Sequence of chain 2.A:
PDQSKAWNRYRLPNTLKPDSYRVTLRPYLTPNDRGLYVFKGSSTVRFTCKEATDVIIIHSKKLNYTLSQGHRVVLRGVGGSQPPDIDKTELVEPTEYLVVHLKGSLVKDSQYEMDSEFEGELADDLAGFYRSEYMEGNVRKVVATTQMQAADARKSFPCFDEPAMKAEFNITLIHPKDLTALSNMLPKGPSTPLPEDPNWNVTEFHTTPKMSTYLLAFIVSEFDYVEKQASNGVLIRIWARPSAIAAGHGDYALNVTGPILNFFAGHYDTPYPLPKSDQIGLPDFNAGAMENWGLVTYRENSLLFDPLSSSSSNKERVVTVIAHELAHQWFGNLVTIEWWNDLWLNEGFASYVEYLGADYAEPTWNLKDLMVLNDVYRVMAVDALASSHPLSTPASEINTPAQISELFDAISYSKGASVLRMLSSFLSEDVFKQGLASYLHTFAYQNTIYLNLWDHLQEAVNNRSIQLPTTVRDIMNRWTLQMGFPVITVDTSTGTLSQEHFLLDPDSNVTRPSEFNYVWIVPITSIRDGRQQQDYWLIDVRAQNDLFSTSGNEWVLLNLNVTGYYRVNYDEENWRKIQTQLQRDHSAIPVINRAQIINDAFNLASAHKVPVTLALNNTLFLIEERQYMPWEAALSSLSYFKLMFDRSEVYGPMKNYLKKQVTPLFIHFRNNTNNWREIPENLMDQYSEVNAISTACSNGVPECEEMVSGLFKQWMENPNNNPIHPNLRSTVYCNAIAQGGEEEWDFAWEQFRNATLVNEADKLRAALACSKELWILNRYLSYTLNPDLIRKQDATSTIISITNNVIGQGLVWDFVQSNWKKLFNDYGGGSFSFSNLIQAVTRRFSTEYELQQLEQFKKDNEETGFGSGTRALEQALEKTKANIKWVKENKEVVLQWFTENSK

Binding-site contacts:
Ligand atom C1 contacts residue THR207 of chain 2.A at 4.1 Å.
Ligand atom C6 contacts residue THR207 of chain 2.A at 3.4 Å.
Ligand atom O6 contacts residue THR207 of chain 2.A at 4.0 Å.
Ligand atom C2 contacts residue ASN170 of chain 2.A at 2.4 Å.
Ligand atom C8 contacts residue TYR21 of chain 2.A at 3.7 Å (hydrophobic).
Ligand atom C5 contacts residue ASN170 of chain 2.A at 3.6 Å.
Ligand atom C8 contacts residue ARG46 of chain 2.A at 4.5 Å.
Ligand atom O6 contacts residue ARG46 of chain 2.A at 3.2 Å (salt-bridge).
Ligand atom N2 contacts residue SER20 of chain 2.A at 2.9 Å (h-bond).
Ligand atom C1 contacts residue ASN170 of chain 2.A at 1.4 Å.
Ligand atom C8 contacts residue ARG22 of chain 2.A at 3.7 Å.
Ligand atom C8 contacts residue SER20 of chain 2.A at 3.5 Å.
Ligand atom C7 contacts residue ASN170 of chain 2.A at 3.4 Å.
Ligand atom O7 contacts residue ARG22 of chain 2.A at 2.8 Å (salt-bridge).
Ligand atom O7 contacts residue TYR21 of chain 2.A at 4.5 Å.
Ligand atom N2 contacts residue TYR21 of chain 2.A at 4.4 Å.
Ligand atom C7 contacts residue SER20 of chain 2.A at 3.7 Å.
Ligand atom C3 contacts residue ASN170 of chain 2.A at 3.8 Å.
Ligand atom O5 contacts residue ASN170 of chain 2.A at 2.3 Å (h-bond).
Ligand atom O7 contacts residue ASN170 of chain 2.A at 3.2 Å (h-bond).
Ligand atom C7 contacts residue ARG22 of chain 2.A at 3.6 Å.
Ligand atom C5 contacts residue THR207 of chain 2.A at 3.6 Å.
Ligand atom C7 contacts residue TYR21 of chain 2.A at 4.0 Å (hydrophobic).
Ligand atom O3 contacts residue SER20 of chain 2.A at 4.1 Å.
Ligand atom C8 contacts residue THR44 of chain 2.A at 3.8 Å.
Ligand atom C4 contacts residue ASN170 of chain 2.A at 4.2 Å.
Ligand atom C2 contacts residue SER20 of chain 2.A at 3.9 Å.
Ligand atom O6 contacts residue LYS188 of chain 2.A at 4.4 Å.
Ligand atom O5 contacts residue THR207 of chain 2.A at 3.3 Å (h-bond).
Ligand atom N2 contacts residue ASN170 of chain 2.A at 3.0 Å (h-bond).
Ligand atom C3 contacts residue SER20 of chain 2.A at 3.9 Å.

The small molecule below binds the protein below.
Small molecule (SMILES): CC(=O)N[C@H]1[C@H](O[C@H]2[C@H](O)[C@@H](NC(C)=O)CO[C@@H]2CO)O[C@H](CO)[C@@H](O[C@@H]2O[C@H](CO)[C@@H](O)[C@H](O)[C@@H]2O)[C@@H]1O